Binding-site contacts:
Ligand atom C4 contacts residue ASN125 of chain 1.B at 4.3 Å.
Ligand atom O5 contacts residue TRP122 of chain 1.B at 3.6 Å.
Ligand atom C5 contacts residue TRP122 of chain 1.B at 3.8 Å (hydrophobic).
Ligand atom C2 contacts residue ASN125 of chain 1.B at 2.5 Å.
Ligand atom C1 contacts residue ASN125 of chain 1.B at 1.5 Å.
Ligand atom N2 contacts residue ASN125 of chain 1.B at 2.8 Å.
Ligand atom C7 contacts residue ASN125 of chain 1.B at 3.4 Å.
Ligand atom C6 contacts residue GLN118 of chain 1.B at 4.2 Å.
Ligand atom O6 contacts residue GLN118 of chain 1.B at 3.9 Å.
Ligand atom C1 contacts residue GLU76 of chain 1.B at 3.7 Å.
Ligand atom O6 contacts residue GLY121 of chain 1.B at 3.5 Å.
Ligand atom C1 contacts residue GLY121 of chain 1.B at 3.7 Å.
Ligand atom C7 contacts residue GLN118 of chain 1.B at 4.4 Å.
Ligand atom O6 contacts residue TRP122 of chain 1.B at 4.4 Å.
Ligand atom C3 contacts residue ASN125 of chain 1.B at 3.8 Å.
Ligand atom C2 contacts residue GLU76 of chain 1.B at 4.5 Å.
Ligand atom O5 contacts residue GLY121 of chain 1.B at 3.5 Å.
Ligand atom C1 contacts residue TRP122 of chain 1.B at 3.9 Å (hydrophobic).
Ligand atom C5 contacts residue ASN125 of chain 1.B at 3.6 Å.
Ligand atom N2 contacts residue GLU76 of chain 1.B at 4.0 Å.
Ligand atom O5 contacts residue ASN125 of chain 1.B at 2.4 Å (h-bond).
Ligand atom C4 contacts residue SER114 of chain 1.B at 4.3 Å.
Ligand atom C8 contacts residue GLN118 of chain 1.B at 3.3 Å.
Ligand atom O4 contacts residue SER114 of chain 1.B at 3.1 Å (h-bond).
Ligand atom C6 contacts residue TRP122 of chain 1.B at 4.1 Å (hydrophobic).
Ligand atom O7 contacts residue ASN125 of chain 1.B at 3.2 Å (h-bond).

A small-molecule ligand and the protein it binds are described below.
Small molecule (SMILES): CC(=O)N[C@H]1[C@H](O[C@H]2[C@H](O)[C@@H](NC(C)=O)CO[C@@H]2CO)O[C@H](CO)[C@@H](O[C@@H]2O[C@H](CO[C@@H]3O[C@H](CO[C@@H]4O[C@H](CO)[C@@H](O)[C@H](O)[C@@H]4O)[C@@H](O)[C@H](O[C@@H]4O[C@H](CO)[C@@H](O)[C@H](O)[C@@H]4O)[C@@H]3O)[C@@H](O)[C@H](O[C@@H]3O[C@H](CO)[C@@H](O)[C@H](O)[C@@H]3O[C@@H]3O[C@H](CO)[C@@H](O)[C@H](O)[C@@H]3O)[C@@H]2O)[C@@H]1O

Sequence of chain 1.B:
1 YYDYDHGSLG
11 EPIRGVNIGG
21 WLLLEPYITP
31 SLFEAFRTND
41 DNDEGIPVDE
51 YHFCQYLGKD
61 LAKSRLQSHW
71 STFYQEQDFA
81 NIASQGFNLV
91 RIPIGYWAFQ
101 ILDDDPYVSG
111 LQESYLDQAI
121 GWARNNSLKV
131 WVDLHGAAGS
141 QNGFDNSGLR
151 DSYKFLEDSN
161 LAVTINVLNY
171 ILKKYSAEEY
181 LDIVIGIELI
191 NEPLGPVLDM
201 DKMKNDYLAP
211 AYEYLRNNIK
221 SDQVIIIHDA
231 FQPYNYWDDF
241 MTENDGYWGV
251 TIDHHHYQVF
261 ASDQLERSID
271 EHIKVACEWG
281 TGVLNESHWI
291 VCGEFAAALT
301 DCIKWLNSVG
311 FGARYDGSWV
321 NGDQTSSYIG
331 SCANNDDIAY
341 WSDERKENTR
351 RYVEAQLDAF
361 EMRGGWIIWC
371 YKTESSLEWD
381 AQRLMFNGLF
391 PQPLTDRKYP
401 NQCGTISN